Sequence of chain 1.A:
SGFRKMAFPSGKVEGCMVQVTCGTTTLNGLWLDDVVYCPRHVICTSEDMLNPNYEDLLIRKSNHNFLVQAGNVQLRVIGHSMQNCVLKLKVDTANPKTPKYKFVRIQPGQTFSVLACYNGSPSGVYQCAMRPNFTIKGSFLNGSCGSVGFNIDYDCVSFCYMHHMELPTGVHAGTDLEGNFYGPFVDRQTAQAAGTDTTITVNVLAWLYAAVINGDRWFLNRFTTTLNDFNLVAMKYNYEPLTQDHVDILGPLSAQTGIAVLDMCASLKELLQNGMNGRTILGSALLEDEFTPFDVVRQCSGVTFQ

Binding-site contacts:
Ligand atom O4 contacts residue CYS145 of chain 1.A at 2.6 Å (h-bond).
Ligand atom C12 contacts residue GLN189 of chain 1.A at 3.6 Å.
Ligand atom C22 contacts residue HIS41 of chain 1.A at 3.6 Å.
Ligand atom O5 contacts residue CYS145 of chain 1.A at 3.1 Å (h-bond).
Ligand atom C4 contacts residue LEU167 of chain 1.A at 3.6 Å (hydrophobic).
Ligand atom C14 contacts residue HIS164 of chain 1.A at 3.6 Å.
Ligand atom C16 contacts residue CYS145 of chain 1.A at 2.7 Å (hydrophobic).
Ligand atom C26 contacts residue ASN142 of chain 1.A at 3.7 Å.
Ligand atom C15 contacts residue HIS164 of chain 1.A at 3.7 Å.
Ligand atom C8 contacts residue GLU166 of chain 1.A at 3.3 Å.
Ligand atom C4 contacts residue PRO168 of chain 1.A at 3.5 Å (hydrophobic).
Ligand atom C7 contacts residue GLU166 of chain 1.A at 3.3 Å.
Ligand atom O6 contacts residue HIS172 of chain 1.A at 3.8 Å.
Ligand atom C21 contacts residue ASP187 of chain 1.A at 3.6 Å.
Ligand atom C28 contacts residue GLY143 of chain 1.A at 3.4 Å.
Ligand atom N3 contacts residue HIS164 of chain 1.A at 2.9 Å (h-bond).
Ligand atom O6 contacts residue HIS163 of chain 1.A at 2.8 Å (h-bond).
Ligand atom N4 contacts residue CYS145 of chain 1.A at 3.8 Å.
Ligand atom C17 contacts residue CYS145 of chain 1.A at 1.8 Å (hydrophobic).
Ligand atom C27 contacts residue GLU166 of chain 1.A at 3.8 Å.
Ligand atom C2 contacts residue PRO168 of chain 1.A at 3.8 Å (hydrophobic).
Ligand atom O2 contacts residue MET165 of chain 1.A at 3.0 Å.
Ligand atom N1 contacts residue GLU166 of chain 1.A at 2.9 Å (salt-bridge).
Ligand atom N3 contacts residue CYS145 of chain 1.A at 3.1 Å (h-bond).
Ligand atom C22 contacts residue ASP187 of chain 1.A at 3.6 Å.
Ligand atom C3 contacts residue PRO168 of chain 1.A at 3.5 Å (hydrophobic).
Ligand atom C18 contacts residue CYS145 of chain 1.A at 2.8 Å (hydrophobic).
Ligand atom O6 contacts residue PHE140 of chain 1.A at 3.3 Å.
Ligand atom O5 contacts residue SER144 of chain 1.A at 3.1 Å (h-bond).
Ligand atom N5 contacts residue GLU166 of chain 1.A at 3.4 Å (salt-bridge).
Ligand atom N5 contacts residue PHE140 of chain 1.A at 3.2 Å (h-bond).
Ligand atom O5 contacts residue GLY143 of chain 1.A at 2.6 Å (h-bond).
Ligand atom C23 contacts residue CYS145 of chain 1.A at 3.0 Å (hydrophobic).
Ligand atom O2 contacts residue GLU166 of chain 1.A at 3.0 Å (salt-bridge).
Ligand atom N4 contacts residue ASN142 of chain 1.A at 3.5 Å (h-bond).
Ligand atom C28 contacts residue THR26 of chain 1.A at 3.4 Å.
Ligand atom O5 contacts residue ASN142 of chain 1.A at 3.6 Å.
Ligand atom C18 contacts residue ASN142 of chain 1.A at 3.6 Å.
Ligand atom C18 contacts residue GLY143 of chain 1.A at 3.5 Å.
Ligand atom O4 contacts residue HIS41 of chain 1.A at 2.7 Å (h-bond).

This protein binds this small molecule.
Small molecule (SMILES): CNC(=O)[C@H](O)[C@H](C[C@@H]1CCNC1=O)NC(=O)[C@H](CC1CC1)n1cccc(NC(=O)Cc2ccccc2)c1=O